Sequence of chain 1.A:
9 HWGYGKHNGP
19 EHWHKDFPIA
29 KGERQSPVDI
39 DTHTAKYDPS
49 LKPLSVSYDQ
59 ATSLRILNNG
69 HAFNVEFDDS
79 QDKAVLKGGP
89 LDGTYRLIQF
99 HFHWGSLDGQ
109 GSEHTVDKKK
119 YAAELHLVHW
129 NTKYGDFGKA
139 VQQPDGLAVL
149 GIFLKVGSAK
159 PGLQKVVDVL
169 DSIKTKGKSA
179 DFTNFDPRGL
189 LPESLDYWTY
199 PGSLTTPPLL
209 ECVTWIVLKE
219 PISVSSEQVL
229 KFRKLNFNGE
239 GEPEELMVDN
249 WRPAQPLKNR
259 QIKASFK

The small molecule below binds the protein below.
Small molecule (SMILES): NS(=O)(=O)c1c(F)c(F)c(F)c(F)c1F

Binding-site contacts:
Ligand atom C contacts residue THR204 of chain 1.A at 4.1 Å.
Ligand atom C1 contacts residue HIS99 of chain 1.A at 3.7 Å.
Ligand atom N contacts residue GLU111 of chain 1.A at 4.0 Å.
Ligand atom F4 contacts residue VAL126 of chain 1.A at 3.6 Å.
Ligand atom N contacts residue HIS101 of chain 1.A at 3.4 Å (h-bond).
Ligand atom F3 contacts residue PHE135 of chain 1.A at 3.4 Å.
Ligand atom C contacts residue ZN1 of chain 1.B at 4.0 Å.
Ligand atom N contacts residue HIS99 of chain 1.A at 3.3 Å (h-bond).
Ligand atom O contacts residue THR203 of chain 1.A at 3.0 Å (h-bond).
Ligand atom S contacts residue HIS124 of chain 1.A at 3.9 Å.
Ligand atom C contacts residue HIS99 of chain 1.A at 3.7 Å.
Ligand atom F3 contacts residue VAL126 of chain 1.A at 3.5 Å.
Ligand atom F contacts residue HIS99 of chain 1.A at 3.4 Å.
Ligand atom C1 contacts residue THR204 of chain 1.A at 3.3 Å.
Ligand atom N contacts residue ZN1 of chain 1.B at 1.9 Å.
Ligand atom O1 contacts residue VAL147 of chain 1.A at 3.7 Å.
Ligand atom S contacts residue HIS99 of chain 1.A at 3.9 Å.
Ligand atom F4 contacts residue VAL147 of chain 1.A at 3.6 Å.
Ligand atom N contacts residue HIS124 of chain 1.A at 3.2 Å (h-bond).
Ligand atom O1 contacts residue ZN1 of chain 1.B at 3.1 Å.
Ligand atom C5 contacts residue LEU202 of chain 1.A at 3.4 Å (hydrophobic).
Ligand atom F contacts residue THR204 of chain 1.A at 3.1 Å.
Ligand atom O1 contacts residue TRP213 of chain 1.A at 3.9 Å.
Ligand atom C5 contacts residue VAL126 of chain 1.A at 3.9 Å (hydrophobic).
Ligand atom S contacts residue THR203 of chain 1.A at 3.9 Å.
Ligand atom C2 contacts residue THR204 of chain 1.A at 3.4 Å.
Ligand atom F contacts residue ZN1 of chain 1.B at 3.5 Å.
Ligand atom O1 contacts residue HIS99 of chain 1.A at 3.4 Å.
Ligand atom O contacts residue LEU202 of chain 1.A at 3.3 Å.
Ligand atom S contacts residue ZN1 of chain 1.B at 3.0 Å.
Ligand atom F4 contacts residue LEU202 of chain 1.A at 3.2 Å.
Ligand atom F3 contacts residue LEU202 of chain 1.A at 3.6 Å.
Ligand atom F3 contacts residue LEU145 of chain 1.A at 4.1 Å.
Ligand atom O contacts residue SER201 of chain 1.A at 4.1 Å.
Ligand atom F1 contacts residue THR204 of chain 1.A at 3.2 Å.
Ligand atom N contacts residue THR203 of chain 1.A at 2.8 Å (h-bond).
Ligand atom O contacts residue TRP213 of chain 1.A at 3.6 Å.
Ligand atom C4 contacts residue LEU202 of chain 1.A at 3.6 Å (hydrophobic).
Ligand atom O1 contacts residue VAL126 of chain 1.A at 3.8 Å.
Ligand atom O1 contacts residue HIS124 of chain 1.A at 3.4 Å (h-bond).